Sequence of chain 1.D:
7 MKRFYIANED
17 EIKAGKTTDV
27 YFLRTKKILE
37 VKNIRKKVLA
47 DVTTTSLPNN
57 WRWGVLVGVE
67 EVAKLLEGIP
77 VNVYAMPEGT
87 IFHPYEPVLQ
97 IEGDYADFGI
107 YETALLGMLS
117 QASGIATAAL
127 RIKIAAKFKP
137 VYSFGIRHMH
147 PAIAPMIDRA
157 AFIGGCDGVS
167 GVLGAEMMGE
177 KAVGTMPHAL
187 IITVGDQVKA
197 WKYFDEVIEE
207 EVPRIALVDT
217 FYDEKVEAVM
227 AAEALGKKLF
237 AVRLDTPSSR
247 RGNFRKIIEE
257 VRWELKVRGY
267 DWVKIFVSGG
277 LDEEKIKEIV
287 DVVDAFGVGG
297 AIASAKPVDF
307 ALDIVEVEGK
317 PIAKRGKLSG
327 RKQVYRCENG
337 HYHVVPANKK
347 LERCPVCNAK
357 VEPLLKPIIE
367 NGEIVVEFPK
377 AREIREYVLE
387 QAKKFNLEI

Binding-site contacts:
Ligand atom O3A contacts residue ARG239 of chain 1.C at 3.1 Å (salt-bridge).
Ligand atom O3P contacts residue GLY276 of chain 1.C at 3.1 Å (h-bond).
Ligand atom PB contacts residue ARG239 of chain 1.C at 3.8 Å.
Ligand atom C2 contacts residue ARG143 of chain 1.C at 3.8 Å.
Ligand atom C5 contacts residue SER274 of chain 1.C at 4.1 Å.
Ligand atom O1B contacts residue PRO183 of chain 1.C at 3.5 Å.
Ligand atom P contacts residue HIS144 of chain 1.C at 3.8 Å.
Ligand atom OP contacts residue HIS144 of chain 1.C at 3.8 Å.
Ligand atom C4 contacts residue PHE140 of chain 1.C at 3.8 Å (hydrophobic).
Ligand atom OP contacts residue GLY295 of chain 1.C at 3.5 Å.
Ligand atom O2P contacts residue GLY296 of chain 1.C at 3.9 Å.
Ligand atom PA contacts residue ARG239 of chain 1.C at 3.9 Å.
Ligand atom P contacts residue GLY296 of chain 1.C at 3.8 Å.
Ligand atom O1P contacts residue GLY295 of chain 1.C at 3.3 Å.
Ligand atom O2B contacts residue TYR27 of chain 1.D at 2.7 Å (h-bond).
Ligand atom O1A contacts residue ASP241 of chain 1.C at 4.0 Å.
Ligand atom CP contacts residue GLY275 of chain 1.C at 4.0 Å.
Ligand atom O2B contacts residue ARG239 of chain 1.C at 3.7 Å.
Ligand atom O2P contacts residue GLY276 of chain 1.C at 2.9 Å (h-bond).
Ligand atom P contacts residue GLY276 of chain 1.C at 3.5 Å.
Ligand atom O1B contacts residue HIS184 of chain 1.C at 2.8 Å (h-bond).
Ligand atom PA contacts residue ASP241 of chain 1.C at 3.4 Å.
Ligand atom C3 contacts residue PHE140 of chain 1.C at 3.5 Å (hydrophobic).
Ligand atom O2P contacts residue LEU277 of chain 1.C at 4.0 Å.
Ligand atom O3 contacts residue PHE140 of chain 1.C at 3.2 Å.
Ligand atom O2 contacts residue TYR27 of chain 1.D at 3.7 Å.
Ligand atom O2P contacts residue GLY275 of chain 1.C at 3.8 Å.
Ligand atom CP contacts residue GLY295 of chain 1.C at 3.5 Å.
Ligand atom O3A contacts residue HIS184 of chain 1.C at 3.6 Å.
Ligand atom O2P contacts residue GLY295 of chain 1.C at 3.2 Å (h-bond).
Ligand atom O2 contacts residue ARG143 of chain 1.C at 2.7 Å.
Ligand atom O2A contacts residue ARG239 of chain 1.C at 3.5 Å (salt-bridge).
Ligand atom O2A contacts residue SER274 of chain 1.C at 4.0 Å.
Ligand atom O1B contacts residue ARG239 of chain 1.C at 3.9 Å.
Ligand atom PB contacts residue HIS184 of chain 1.C at 3.7 Å.
Ligand atom O1P contacts residue HIS144 of chain 1.C at 2.8 Å.
Ligand atom O2A contacts residue ASP241 of chain 1.C at 2.7 Å (salt-bridge).
Ligand atom O1P contacts residue GLY296 of chain 1.C at 2.7 Å (h-bond).
Ligand atom P contacts residue GLY295 of chain 1.C at 3.7 Å.
Ligand atom O3A contacts residue ASP241 of chain 1.C at 3.4 Å (salt-bridge).

Sequence of chain 1.C:
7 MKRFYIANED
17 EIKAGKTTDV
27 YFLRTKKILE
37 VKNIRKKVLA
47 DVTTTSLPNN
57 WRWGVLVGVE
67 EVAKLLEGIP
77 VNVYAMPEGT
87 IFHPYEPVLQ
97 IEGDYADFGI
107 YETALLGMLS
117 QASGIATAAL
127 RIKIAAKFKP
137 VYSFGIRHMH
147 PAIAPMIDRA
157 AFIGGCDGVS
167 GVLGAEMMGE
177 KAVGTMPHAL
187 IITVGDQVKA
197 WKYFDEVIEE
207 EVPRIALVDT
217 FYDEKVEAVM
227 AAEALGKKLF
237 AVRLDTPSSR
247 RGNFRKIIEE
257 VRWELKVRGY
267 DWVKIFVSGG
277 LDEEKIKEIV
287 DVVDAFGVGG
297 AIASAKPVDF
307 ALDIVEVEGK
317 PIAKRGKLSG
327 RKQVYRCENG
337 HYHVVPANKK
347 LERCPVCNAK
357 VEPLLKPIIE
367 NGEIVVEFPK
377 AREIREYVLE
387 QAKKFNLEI

This small molecule binds to this protein.
Small molecule (SMILES): O=P(O)(O)OC[C@H]1C[C@H](O[P](=O)(O)OP(=O)(O)O)[C@H](O)[C@@H]1O